Binding-site contacts:
Ligand atom C7 contacts residue ASN138 of chain 1.A at 3.6 Å.
Ligand atom O5 contacts residue ASN138 of chain 1.A at 2.4 Å (h-bond).
Ligand atom C2 contacts residue ASN138 of chain 1.A at 2.4 Å.
Ligand atom N2 contacts residue ASN138 of chain 1.A at 2.9 Å (h-bond).
Ligand atom O7 contacts residue THR1055 of chain 1.A at 4.5 Å.
Ligand atom C7 contacts residue ILE1035 of chain 1.A at 3.7 Å (hydrophobic).
Ligand atom C5 contacts residue ASN138 of chain 1.A at 3.7 Å.
Ligand atom C1 contacts residue ASN138 of chain 1.A at 1.5 Å.
Ligand atom O7 contacts residue ILE1035 of chain 1.A at 3.5 Å.
Ligand atom C3 contacts residue ASN138 of chain 1.A at 3.8 Å.
Ligand atom O7 contacts residue ASN138 of chain 1.A at 3.9 Å.
Ligand atom C8 contacts residue THR1053 of chain 1.A at 4.3 Å.
Ligand atom C8 contacts residue ILE1035 of chain 1.A at 3.7 Å (hydrophobic).
Ligand atom C4 contacts residue ASN138 of chain 1.A at 4.2 Å.

The protein below binds the small molecule below.
Small molecule (SMILES): CC(=O)N[C@@H]1[C@@H](O)[C@H](O)[C@@H](CO)O[C@H]1O

Sequence of chain 1.A:
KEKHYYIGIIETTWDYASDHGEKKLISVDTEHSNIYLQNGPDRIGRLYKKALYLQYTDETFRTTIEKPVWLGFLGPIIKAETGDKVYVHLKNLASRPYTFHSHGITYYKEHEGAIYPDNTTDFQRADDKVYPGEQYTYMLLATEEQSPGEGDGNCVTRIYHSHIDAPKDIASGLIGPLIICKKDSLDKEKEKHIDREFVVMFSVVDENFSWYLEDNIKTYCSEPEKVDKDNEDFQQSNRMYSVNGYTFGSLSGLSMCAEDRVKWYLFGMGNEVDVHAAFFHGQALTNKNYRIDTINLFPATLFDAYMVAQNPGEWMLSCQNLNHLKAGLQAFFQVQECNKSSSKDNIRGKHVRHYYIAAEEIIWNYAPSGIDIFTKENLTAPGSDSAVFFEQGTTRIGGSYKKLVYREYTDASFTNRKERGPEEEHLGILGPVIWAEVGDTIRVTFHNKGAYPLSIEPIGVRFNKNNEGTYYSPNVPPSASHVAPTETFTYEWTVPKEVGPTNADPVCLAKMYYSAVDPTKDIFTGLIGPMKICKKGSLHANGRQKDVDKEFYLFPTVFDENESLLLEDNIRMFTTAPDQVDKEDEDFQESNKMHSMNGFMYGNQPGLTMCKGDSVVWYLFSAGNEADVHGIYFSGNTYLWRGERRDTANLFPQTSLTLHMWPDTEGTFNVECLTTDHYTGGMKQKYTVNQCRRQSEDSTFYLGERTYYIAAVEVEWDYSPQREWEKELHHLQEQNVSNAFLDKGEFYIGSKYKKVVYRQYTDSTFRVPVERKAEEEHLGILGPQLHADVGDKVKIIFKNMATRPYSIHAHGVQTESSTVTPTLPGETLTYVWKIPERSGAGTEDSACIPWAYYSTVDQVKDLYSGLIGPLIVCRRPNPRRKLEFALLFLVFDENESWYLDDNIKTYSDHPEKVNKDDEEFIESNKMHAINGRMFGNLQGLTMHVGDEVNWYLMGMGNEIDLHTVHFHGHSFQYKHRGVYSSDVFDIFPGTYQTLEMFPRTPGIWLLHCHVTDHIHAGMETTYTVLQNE